This small molecule binds to this protein.
Small molecule (SMILES): CC(=O)N[C@@H]1[C@@H](O)[C@H](O)[C@@H](CO)O[C@H]1O

Binding-site contacts:
Ligand atom O5 contacts residue THR204 of chain 1.A at 4.2 Å.
Ligand atom C5 contacts residue THR204 of chain 1.A at 3.9 Å.
Ligand atom C2 contacts residue ASN202 of chain 1.A at 2.4 Å.
Ligand atom O7 contacts residue ASN202 of chain 1.A at 4.5 Å.
Ligand atom C5 contacts residue ASN202 of chain 1.A at 3.6 Å.
Ligand atom O5 contacts residue ASN202 of chain 1.A at 2.4 Å (h-bond).
Ligand atom N2 contacts residue ASN202 of chain 1.A at 2.9 Å (h-bond).
Ligand atom C6 contacts residue LYS205 of chain 1.A at 3.8 Å.
Ligand atom O5 contacts residue LYS205 of chain 1.A at 3.4 Å.
Ligand atom C7 contacts residue ASN202 of chain 1.A at 3.5 Å.
Ligand atom O6 contacts residue LYS205 of chain 1.A at 3.3 Å.
Ligand atom C3 contacts residue ASN202 of chain 1.A at 3.8 Å.
Ligand atom C4 contacts residue ASN202 of chain 1.A at 4.2 Å.
Ligand atom C5 contacts residue LYS205 of chain 1.A at 4.2 Å.
Ligand atom C1 contacts residue ASN202 of chain 1.A at 1.4 Å.
Ligand atom C1 contacts residue LYS205 of chain 1.A at 4.4 Å.
Ligand atom C8 contacts residue ASN202 of chain 1.A at 3.8 Å.
Ligand atom C6 contacts residue THR204 of chain 1.A at 3.7 Å.

Sequence of chain 1.A:
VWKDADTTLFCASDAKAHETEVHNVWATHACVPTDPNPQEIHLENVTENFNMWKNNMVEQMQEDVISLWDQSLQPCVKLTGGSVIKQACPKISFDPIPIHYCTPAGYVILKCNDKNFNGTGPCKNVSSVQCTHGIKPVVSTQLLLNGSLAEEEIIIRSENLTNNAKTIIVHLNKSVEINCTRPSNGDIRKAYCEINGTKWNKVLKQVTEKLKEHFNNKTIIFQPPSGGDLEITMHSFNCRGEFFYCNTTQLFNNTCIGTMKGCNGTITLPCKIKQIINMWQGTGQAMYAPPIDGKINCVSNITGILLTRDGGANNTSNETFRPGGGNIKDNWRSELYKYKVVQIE